Sequence of chain 4.A:
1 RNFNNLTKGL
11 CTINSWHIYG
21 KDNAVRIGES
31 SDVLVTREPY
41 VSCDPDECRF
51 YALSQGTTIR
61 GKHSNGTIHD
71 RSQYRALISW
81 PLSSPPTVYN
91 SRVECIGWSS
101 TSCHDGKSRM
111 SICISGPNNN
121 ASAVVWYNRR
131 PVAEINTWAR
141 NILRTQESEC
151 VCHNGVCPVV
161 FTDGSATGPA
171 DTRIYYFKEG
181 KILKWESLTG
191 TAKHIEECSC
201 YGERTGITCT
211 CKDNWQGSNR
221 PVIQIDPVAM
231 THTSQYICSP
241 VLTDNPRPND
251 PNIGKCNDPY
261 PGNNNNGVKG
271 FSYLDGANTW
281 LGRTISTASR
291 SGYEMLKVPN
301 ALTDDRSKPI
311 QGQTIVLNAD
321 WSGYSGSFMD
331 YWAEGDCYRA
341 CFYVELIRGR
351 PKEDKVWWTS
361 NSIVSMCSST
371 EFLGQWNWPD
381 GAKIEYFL

The small molecule below binds the protein below.
Small molecule (SMILES): CCC(CC)O[C@@H]1C=C(C(=O)O)C[C@H](N)[C@H]1NC(C)=O

Binding-site contacts:
Ligand atom C11 contacts residue ILE142 of chain 4.A at 3.8 Å (hydrophobic).
Ligand atom C4 contacts residue GLU197 of chain 4.A at 4.2 Å.
Ligand atom C81 contacts residue ARG144 of chain 4.A at 3.6 Å.
Ligand atom C1 contacts residue ARG290 of chain 4.A at 3.4 Å.
Ligand atom C9 contacts residue GLU196 of chain 4.A at 3.6 Å.
Ligand atom O10 contacts residue ASP70 of chain 4.A at 3.5 Å.
Ligand atom C82 contacts residue ILE142 of chain 4.A at 3.8 Å (hydrophobic).
Ligand atom C5 contacts residue ASP70 of chain 4.A at 4.0 Å.
Ligand atom O1B contacts residue TYR324 of chain 4.A at 3.8 Å.
Ligand atom C4 contacts residue TYR324 of chain 4.A at 3.6 Å (hydrophobic).
Ligand atom C3 contacts residue ARG37 of chain 4.A at 3.7 Å.
Ligand atom C8 contacts residue GLU196 of chain 4.A at 3.7 Å.
Ligand atom C81 contacts residue ALA166 of chain 4.A at 4.1 Å (hydrophobic).
Ligand atom O1A contacts residue ARG290 of chain 4.A at 2.7 Å (salt-bridge).
Ligand atom C9 contacts residue ALA166 of chain 4.A at 4.0 Å (hydrophobic).
Ligand atom C11 contacts residue ARG71 of chain 4.A at 3.9 Å.
Ligand atom C10 contacts residue ARG71 of chain 4.A at 3.9 Å.
Ligand atom C3 contacts residue TYR324 of chain 4.A at 3.4 Å (hydrophobic).
Ligand atom C6 contacts residue TYR324 of chain 4.A at 4.2 Å (hydrophobic).
Ligand atom C9 contacts residue LYS212 of chain 4.A at 4.0 Å.
Ligand atom N4 contacts residue ASP70 of chain 4.A at 3.2 Å (salt-bridge).
Ligand atom C2 contacts residue TYR324 of chain 4.A at 2.9 Å (hydrophobic).
Ligand atom C4 contacts residue ASP70 of chain 4.A at 3.4 Å.
Ligand atom C6 contacts residue GLU197 of chain 4.A at 4.1 Å.
Ligand atom C91 contacts residue ALA166 of chain 4.A at 4.1 Å (hydrophobic).
Ligand atom C7 contacts residue TYR324 of chain 4.A at 3.5 Å (hydrophobic).
Ligand atom C82 contacts residue ARG144 of chain 4.A at 4.1 Å.
Ligand atom C4 contacts residue GLU38 of chain 4.A at 3.6 Å.
Ligand atom O1A contacts residue TYR324 of chain 4.A at 3.6 Å.
Ligand atom O1A contacts residue ARG37 of chain 4.A at 2.8 Å (salt-bridge).
Ligand atom N4 contacts residue GLU38 of chain 4.A at 2.8 Å (salt-bridge).
Ligand atom C3 contacts residue ASP70 of chain 4.A at 3.2 Å.
Ligand atom C11 contacts residue ARG144 of chain 4.A at 4.1 Å.
Ligand atom C1 contacts residue TYR324 of chain 4.A at 3.2 Å (hydrophobic).
Ligand atom O10 contacts residue ARG71 of chain 4.A at 2.8 Å (salt-bridge).
Ligand atom C3 contacts residue GLU38 of chain 4.A at 3.5 Å.
Ligand atom O1B contacts residue ARG290 of chain 4.A at 2.6 Å (salt-bridge).
Ligand atom C1 contacts residue ARG37 of chain 4.A at 3.8 Å.
Ligand atom C11 contacts residue TRP98 of chain 4.A at 3.6 Å (hydrophobic).
Ligand atom C82 contacts residue ARG71 of chain 4.A at 3.9 Å.